Sequence of chain 1.A:
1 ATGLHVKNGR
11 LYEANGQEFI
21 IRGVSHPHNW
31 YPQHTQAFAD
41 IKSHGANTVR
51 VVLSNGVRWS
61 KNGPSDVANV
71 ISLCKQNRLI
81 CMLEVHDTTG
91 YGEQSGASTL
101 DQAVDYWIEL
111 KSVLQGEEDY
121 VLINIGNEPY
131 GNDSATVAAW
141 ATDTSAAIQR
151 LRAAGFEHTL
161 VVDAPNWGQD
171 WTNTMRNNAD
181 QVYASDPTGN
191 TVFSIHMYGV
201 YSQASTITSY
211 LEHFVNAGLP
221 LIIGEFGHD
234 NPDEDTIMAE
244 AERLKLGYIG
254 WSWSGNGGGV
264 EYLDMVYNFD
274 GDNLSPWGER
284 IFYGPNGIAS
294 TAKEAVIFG

This protein binds this small molecule.
Small molecule (SMILES): OC[C@H]1O[C@@H](O[C@H]2[C@H](O)[C@H](O)CO[C@@H]2CO)[C@@H](O)[C@@H](O)[C@@H]1O

Binding-site contacts:
Ligand atom O3 contacts residue GLY258 of chain 1.A at 4.4 Å.
Ligand atom C2 contacts residue TRP30 of chain 1.A at 4.2 Å (hydrophobic).
Ligand atom O4 contacts residue TRP30 of chain 1.A at 3.6 Å.
Ligand atom O4 contacts residue TRP30 of chain 1.A at 4.4 Å.
Ligand atom C3 contacts residue TRP59 of chain 1.A at 3.7 Å (hydrophobic).
Ligand atom C6 contacts residue HIS86 of chain 1.A at 3.5 Å.
Ligand atom O3 contacts residue GLY261 of chain 1.A at 4.3 Å.
Ligand atom C3 contacts residue GLY260 of chain 1.A at 4.0 Å.
Ligand atom C6 contacts residue GLY260 of chain 1.A at 4.5 Å.
Ligand atom C3 contacts residue TRP30 of chain 1.A at 3.7 Å (hydrophobic).
Ligand atom O5 contacts residue TRP254 of chain 1.A at 4.5 Å.
Ligand atom O5 contacts residue TRP30 of chain 1.A at 4.3 Å.
Ligand atom C2 contacts residue ASN259 of chain 1.A at 3.6 Å.
Ligand atom C6 contacts residue TRP30 of chain 1.A at 3.6 Å (hydrophobic).
Ligand atom C1 contacts residue VAL263 of chain 1.A at 3.9 Å (hydrophobic).
Ligand atom C2 contacts residue VAL263 of chain 1.A at 3.6 Å (hydrophobic).
Ligand atom O2 contacts residue ASN259 of chain 1.A at 2.7 Å (h-bond).
Ligand atom O6 contacts residue TRP59 of chain 1.A at 4.3 Å.
Ligand atom O3 contacts residue TRP59 of chain 1.A at 3.1 Å (h-bond).
Ligand atom C6 contacts residue TYR31 of chain 1.A at 3.3 Å (hydrophobic).
Ligand atom O6 contacts residue HIS86 of chain 1.A at 3.4 Å (h-bond).
Ligand atom O6 contacts residue TYR31 of chain 1.A at 3.8 Å.
Ligand atom O2 contacts residue VAL263 of chain 1.A at 4.2 Å.
Ligand atom C4 contacts residue TRP30 of chain 1.A at 4.1 Å (hydrophobic).
Ligand atom C4 contacts residue TRP30 of chain 1.A at 4.2 Å (hydrophobic).
Ligand atom C5 contacts residue TRP30 of chain 1.A at 4.5 Å (hydrophobic).
Ligand atom O6 contacts residue GLY260 of chain 1.A at 3.9 Å.
Ligand atom C5 contacts residue TRP30 of chain 1.A at 4.0 Å (hydrophobic).
Ligand atom C2 contacts residue GLY260 of chain 1.A at 4.1 Å.
Ligand atom C1 contacts residue TRP30 of chain 1.A at 4.0 Å (hydrophobic).
Ligand atom O6 contacts residue GLY258 of chain 1.A at 4.0 Å.
Ligand atom O3 contacts residue TRP30 of chain 1.A at 4.0 Å.
Ligand atom O3 contacts residue ASN259 of chain 1.A at 3.9 Å.
Ligand atom C6 contacts residue GLY258 of chain 1.A at 3.5 Å.
Ligand atom C6 contacts residue TRP59 of chain 1.A at 4.4 Å (hydrophobic).
Ligand atom O2 contacts residue TRP254 of chain 1.A at 3.5 Å.
Ligand atom C2 contacts residue TRP59 of chain 1.A at 3.9 Å (hydrophobic).
Ligand atom O3 contacts residue GLY260 of chain 1.A at 2.9 Å (h-bond).